Sequence of chain 1.B:
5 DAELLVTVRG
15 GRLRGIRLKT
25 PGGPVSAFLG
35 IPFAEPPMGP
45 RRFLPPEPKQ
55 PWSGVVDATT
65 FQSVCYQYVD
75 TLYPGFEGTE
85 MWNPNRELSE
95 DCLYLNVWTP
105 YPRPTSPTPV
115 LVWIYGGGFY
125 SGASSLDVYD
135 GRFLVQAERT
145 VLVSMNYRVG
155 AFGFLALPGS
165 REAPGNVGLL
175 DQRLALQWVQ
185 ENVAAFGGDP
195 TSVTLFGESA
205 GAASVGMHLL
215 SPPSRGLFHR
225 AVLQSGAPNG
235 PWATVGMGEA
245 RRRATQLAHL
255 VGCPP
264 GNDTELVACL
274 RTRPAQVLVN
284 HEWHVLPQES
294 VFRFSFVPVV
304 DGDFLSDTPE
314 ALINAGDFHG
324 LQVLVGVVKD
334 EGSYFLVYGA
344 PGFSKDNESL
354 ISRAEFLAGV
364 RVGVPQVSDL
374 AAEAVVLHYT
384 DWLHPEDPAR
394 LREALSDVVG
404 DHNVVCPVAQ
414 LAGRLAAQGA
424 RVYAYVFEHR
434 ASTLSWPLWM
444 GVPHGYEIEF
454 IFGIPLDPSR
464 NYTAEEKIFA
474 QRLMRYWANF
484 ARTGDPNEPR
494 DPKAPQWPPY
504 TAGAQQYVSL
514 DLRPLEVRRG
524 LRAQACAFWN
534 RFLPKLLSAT

The protein below binds the small molecule below.
Small molecule (SMILES): CC(=O)N[C@@H]1[C@@H](O)[C@H](O[C@@H]2O[C@H](CO)[C@H](O)[C@H](O[C@]3(C(=O)O)C[C@H](O)[C@@H](NC(C)=O)[C@H]([C@H](O)[C@H](O)CO)O3)[C@H]2O)[C@@H](CO)O[C@H]1O

Binding-site contacts:
Ligand atom N5 contacts residue LEU174 of chain 1.B at 4.0 Å.
Ligand atom O9 contacts residue ARG177 of chain 1.B at 3.8 Å.
Ligand atom O8 contacts residue PRO49 of chain 1.B at 4.2 Å.
Ligand atom C8 contacts residue PRO49 of chain 1.B at 4.2 Å (hydrophobic).
Ligand atom O1A contacts residue ARG177 of chain 1.B at 3.2 Å (salt-bridge).
Ligand atom O9 contacts residue GLN181 of chain 1.B at 3.8 Å.
Ligand atom C4 contacts residue ASP306 of chain 1.B at 3.8 Å.
Ligand atom C6 contacts residue PRO217 of chain 1.B at 4.3 Å (hydrophobic).
Ligand atom O9 contacts residue LEU174 of chain 1.B at 3.7 Å.
Ligand atom O9 contacts residue LEU178 of chain 1.B at 4.3 Å.
Ligand atom O6 contacts residue PRO217 of chain 1.B at 3.0 Å (h-bond).
Ligand atom C2 contacts residue GLN181 of chain 1.B at 4.3 Å.
Ligand atom C8 contacts residue GLU185 of chain 1.B at 4.0 Å.
Ligand atom C6 contacts residue GLN181 of chain 1.B at 3.9 Å.
Ligand atom C8 contacts residue PRO50 of chain 1.B at 4.3 Å (hydrophobic).
Ligand atom C9 contacts residue GLN181 of chain 1.B at 4.2 Å.
Ligand atom O5 contacts residue PRO52 of chain 1.B at 3.6 Å.
Ligand atom O6 contacts residue GLN181 of chain 1.B at 3.8 Å.
Ligand atom C5 contacts residue PRO52 of chain 1.B at 4.3 Å (hydrophobic).
Ligand atom O1A contacts residue PRO217 of chain 1.B at 3.7 Å.
Ligand atom O5 contacts residue GLN181 of chain 1.B at 3.9 Å.
Ligand atom C10 contacts residue PRO49 of chain 1.B at 4.0 Å (hydrophobic).
Ligand atom C1 contacts residue ARG177 of chain 1.B at 3.1 Å.
Ligand atom O10 contacts residue LEU174 of chain 1.B at 4.3 Å.
Ligand atom O1B contacts residue LEU174 of chain 1.B at 4.2 Å.
Ligand atom O1B contacts residue ARG177 of chain 1.B at 2.4 Å (salt-bridge).
Ligand atom O10 contacts residue PRO168 of chain 1.B at 4.0 Å.
Ligand atom O4 contacts residue ASP306 of chain 1.B at 2.6 Å (salt-bridge).
Ligand atom C9 contacts residue LEU174 of chain 1.B at 4.2 Å (hydrophobic).
Ligand atom C6 contacts residue PRO52 of chain 1.B at 3.8 Å (hydrophobic).
Ligand atom O8 contacts residue PRO50 of chain 1.B at 3.0 Å (h-bond).
Ligand atom O5 contacts residue GLN181 of chain 1.B at 4.1 Å.
Ligand atom C5 contacts residue GLN181 of chain 1.B at 4.0 Å.
Ligand atom C7 contacts residue PRO49 of chain 1.B at 4.2 Å (hydrophobic).
Ligand atom C11 contacts residue PRO49 of chain 1.B at 4.1 Å (hydrophobic).
Ligand atom C6 contacts residue GLN181 of chain 1.B at 4.0 Å.
Ligand atom C4 contacts residue GLN181 of chain 1.B at 3.8 Å.
Ligand atom C8 contacts residue LEU174 of chain 1.B at 4.2 Å (hydrophobic).
Ligand atom C5 contacts residue GLN181 of chain 1.B at 3.6 Å.
Ligand atom O10 contacts residue PRO49 of chain 1.B at 3.9 Å.